Binding-site contacts:
Ligand atom O3 contacts residue GLY68 of chain 1.AA at 2.8 Å (h-bond).
Ligand atom C13 contacts residue SER97 of chain 1.AA at 4.4 Å.
Ligand atom C15 contacts residue LEU125 of chain 1.AA at 3.8 Å (hydrophobic).
Ligand atom C15 contacts residue SER97 of chain 1.AA at 4.3 Å.
Ligand atom O3 contacts residue GLY67 of chain 1.AA at 3.5 Å.
Ligand atom N1 contacts residue HIS122 of chain 1.AA at 4.0 Å.
Ligand atom C13 contacts residue LEU125 of chain 1.AA at 4.0 Å (hydrophobic).
Ligand atom C17 contacts residue HIS122 of chain 1.AA at 3.9 Å.
Ligand atom C14 contacts residue GLY68 of chain 1.AA at 3.6 Å.
Ligand atom C17 contacts residue SER97 of chain 1.AA at 1.3 Å.
Ligand atom C17 contacts residue GLY67 of chain 1.AA at 4.4 Å.
Ligand atom C14 contacts residue SER97 of chain 1.AA at 3.6 Å.
Ligand atom C13 contacts residue GLY68 of chain 1.AA at 3.8 Å.
Ligand atom O3 contacts residue SER97 of chain 1.AA at 2.3 Å (h-bond).
Ligand atom C16 contacts residue MPD1 of chain 1.GD at 3.5 Å.
Ligand atom N1 contacts residue MPD1 of chain 1.GD at 4.2 Å.
Ligand atom O3 contacts residue MET98 of chain 1.AA at 3.7 Å.
Ligand atom C16 contacts residue ILE70 of chain 1.AA at 3.6 Å (hydrophobic).
Ligand atom N1 contacts residue SER97 of chain 1.AA at 2.3 Å (h-bond).
Ligand atom C16 contacts residue LEU125 of chain 1.AA at 4.4 Å (hydrophobic).
Ligand atom C15 contacts residue PRO124 of chain 1.AA at 4.3 Å (hydrophobic).
Ligand atom C17 contacts residue GLY68 of chain 1.AA at 3.6 Å.
Ligand atom C17 contacts residue MPD1 of chain 1.GD at 4.5 Å.
Ligand atom C17 contacts residue MET98 of chain 1.AA at 3.7 Å (hydrophobic).
Ligand atom C16 contacts residue PRO124 of chain 1.AA at 4.1 Å (hydrophobic).
Ligand atom C16 contacts residue GLY68 of chain 1.AA at 4.2 Å.
Ligand atom C15 contacts residue GLY68 of chain 1.AA at 4.0 Å.
Ligand atom C15 contacts residue ILE70 of chain 1.AA at 3.6 Å (hydrophobic).
Ligand atom C14 contacts residue LEU125 of chain 1.AA at 4.3 Å (hydrophobic).
Ligand atom N1 contacts residue GLY68 of chain 1.AA at 3.9 Å.
Ligand atom C16 contacts residue SER97 of chain 1.AA at 3.2 Å.

Sequence of chain 1.AA:
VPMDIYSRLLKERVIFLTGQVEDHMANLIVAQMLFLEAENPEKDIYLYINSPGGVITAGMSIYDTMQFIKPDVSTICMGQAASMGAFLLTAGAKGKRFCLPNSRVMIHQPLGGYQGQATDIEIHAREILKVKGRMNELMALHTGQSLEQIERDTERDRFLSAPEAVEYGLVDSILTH

The protein below binds the small molecule below.
Small molecule (SMILES): CC[C@H](O)/C=C/C=C(C)/C=C/C(=O)NC(=O)/C=C/C1=CCN1C(=O)O